A protein and the small-molecule ligand that binds it are described below.
Small molecule (SMILES): COCc1cccc(-c2c(-c3ccc4nccnc4c3)n(C)n(C)c2=O)c1

Sequence of chain 1.C:
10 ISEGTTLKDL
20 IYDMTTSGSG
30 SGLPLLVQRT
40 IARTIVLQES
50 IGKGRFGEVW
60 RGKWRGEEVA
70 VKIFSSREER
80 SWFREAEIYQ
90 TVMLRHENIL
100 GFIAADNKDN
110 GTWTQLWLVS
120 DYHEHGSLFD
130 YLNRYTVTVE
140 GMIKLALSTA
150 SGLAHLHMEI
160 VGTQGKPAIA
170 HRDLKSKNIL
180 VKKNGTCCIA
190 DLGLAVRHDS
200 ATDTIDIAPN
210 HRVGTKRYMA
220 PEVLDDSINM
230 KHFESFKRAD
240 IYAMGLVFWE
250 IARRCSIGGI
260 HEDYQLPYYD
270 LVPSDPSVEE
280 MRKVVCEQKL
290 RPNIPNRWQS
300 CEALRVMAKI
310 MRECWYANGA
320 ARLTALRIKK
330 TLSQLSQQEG

Binding-site contacts:
Ligand atom C20 contacts residue ASP120 of chain 1.C at 3.8 Å.
Ligand atom O2 contacts residue SER119 of chain 1.C at 3.6 Å.
Ligand atom C1 contacts residue LEU117 of chain 1.C at 3.7 Å (hydrophobic).
Ligand atom C1 contacts residue TYR88 of chain 1.C at 3.7 Å (hydrophobic).
Ligand atom C13 contacts residue LYS176 of chain 1.C at 3.4 Å.
Ligand atom C27 contacts residue VAL58 of chain 1.C at 3.9 Å (hydrophobic).
Ligand atom N25 contacts residue ILE50 of chain 1.C at 3.4 Å.
Ligand atom C24 contacts residue ILE50 of chain 1.C at 3.2 Å (hydrophobic).
Ligand atom C18 contacts residue LEU179 of chain 1.C at 3.8 Å (hydrophobic).
Ligand atom C7 contacts residue SER119 of chain 1.C at 3.8 Å.
Ligand atom C5 contacts residue LYS71 of chain 1.C at 3.7 Å.
Ligand atom C20 contacts residue ALA69 of chain 1.C at 3.7 Å (hydrophobic).
Ligand atom N22 contacts residue HIS122 of chain 1.C at 3.0 Å (h-bond).
Ligand atom C19 contacts residue LEU99 of chain 1.C at 3.7 Å (hydrophobic).
Ligand atom C21 contacts residue LEU179 of chain 1.C at 3.7 Å (hydrophobic).
Ligand atom C6 contacts residue LYS71 of chain 1.C at 3.4 Å.
Ligand atom O17 contacts residue ASP190 of chain 1.C at 3.6 Å.
Ligand atom C7 contacts residue LYS71 of chain 1.C at 3.8 Å.
Ligand atom C19 contacts residue LEU179 of chain 1.C at 3.3 Å (hydrophobic).
Ligand atom C6 contacts residue ALA69 of chain 1.C at 3.6 Å (hydrophobic).
Ligand atom C16 contacts residue LYS71 of chain 1.C at 3.8 Å.
Ligand atom N22 contacts residue TYR121 of chain 1.C at 3.9 Å.
Ligand atom O17 contacts residue LYS71 of chain 1.C at 2.6 Å (salt-bridge).
Ligand atom C1 contacts residue PHE101 of chain 1.C at 3.2 Å (hydrophobic).
Ligand atom C23 contacts residue HIS122 of chain 1.C at 3.2 Å.
Ligand atom C4 contacts residue SER119 of chain 1.C at 3.7 Å.
Ligand atom C9 contacts residue LEU99 of chain 1.C at 3.5 Å (hydrophobic).
Ligand atom C6 contacts residue SER119 of chain 1.C at 3.4 Å.
Ligand atom C15 contacts residue ASN177 of chain 1.C at 3.1 Å.
Ligand atom C23 contacts residue TYR121 of chain 1.C at 3.6 Å (hydrophobic).
Ligand atom C15 contacts residue LYS176 of chain 1.C at 3.8 Å.
Ligand atom C9 contacts residue LYS71 of chain 1.C at 3.6 Å.
Ligand atom C6 contacts residue VAL70 of chain 1.C at 3.9 Å (hydrophobic).
Ligand atom C15 contacts residue ASP190 of chain 1.C at 3.6 Å.
Ligand atom C4 contacts residue LYS71 of chain 1.C at 3.8 Å.
Ligand atom O2 contacts residue LEU117 of chain 1.C at 3.8 Å.
Ligand atom C5 contacts residue LEU117 of chain 1.C at 3.8 Å (hydrophobic).
Ligand atom C20 contacts residue LEU179 of chain 1.C at 3.6 Å (hydrophobic).
Ligand atom O2 contacts residue VAL118 of chain 1.C at 3.9 Å.
Ligand atom C5 contacts residue SER119 of chain 1.C at 3.3 Å.